Sequence of chain 1.A:
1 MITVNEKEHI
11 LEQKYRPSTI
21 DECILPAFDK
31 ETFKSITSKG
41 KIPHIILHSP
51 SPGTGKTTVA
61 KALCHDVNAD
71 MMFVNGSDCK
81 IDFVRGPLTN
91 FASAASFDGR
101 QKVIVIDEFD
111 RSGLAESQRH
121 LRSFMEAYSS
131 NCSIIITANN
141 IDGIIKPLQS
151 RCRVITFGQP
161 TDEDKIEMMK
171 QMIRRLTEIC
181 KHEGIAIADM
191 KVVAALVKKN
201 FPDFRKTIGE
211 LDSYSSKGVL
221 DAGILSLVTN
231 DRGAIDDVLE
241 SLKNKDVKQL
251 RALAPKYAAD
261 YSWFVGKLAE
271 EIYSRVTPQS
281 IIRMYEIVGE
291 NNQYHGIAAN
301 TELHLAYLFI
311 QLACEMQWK

This protein binds this small molecule.
Small molecule (SMILES): Nc1ncnc2c1ncn2[C@@H]1O[C@H](COP(=O)(O)OP(=O)(O)OP(O)(O)=S)[C@@H](O)[C@H]1O

Binding-site contacts:
Ligand atom N1 contacts residue ILE24 of chain 1.A at 3.0 Å.
Ligand atom C2 contacts residue CYS23 of chain 1.A at 3.6 Å (hydrophobic).
Ligand atom O1A contacts residue GLY55 of chain 1.A at 2.8 Å.
Ligand atom O2' contacts residue PRO17 of chain 1.A at 3.1 Å.
Ligand atom O2G contacts residue ARG205 of chain 1.A at 3.2 Å (salt-bridge).
Ligand atom N7 contacts residue THR54 of chain 1.A at 2.6 Å (h-bond).
Ligand atom O2A contacts residue THR58 of chain 1.A at 3.4 Å (h-bond).
Ligand atom O2' contacts residue ARG175 of chain 1.A at 2.6 Å (salt-bridge).
Ligand atom O3G contacts residue THR54 of chain 1.A at 3.2 Å (h-bond).
Ligand atom C6 contacts residue CYS23 of chain 1.A at 3.1 Å (hydrophobic).
Ligand atom PG contacts residue GLY53 of chain 1.A at 3.6 Å.
Ligand atom N6 contacts residue THR54 of chain 1.A at 3.6 Å (h-bond).
Ligand atom C2 contacts residue ARG175 of chain 1.A at 3.6 Å.
Ligand atom C2 contacts residue PRO17 of chain 1.A at 3.4 Å (hydrophobic).
Ligand atom O2A contacts residue THR57 of chain 1.A at 3.3 Å.
Ligand atom N3 contacts residue ARG175 of chain 1.A at 3.1 Å (salt-bridge).
Ligand atom N3 contacts residue PRO17 of chain 1.A at 3.4 Å.
Ligand atom O3' contacts residue GLU12 of chain 1.A at 2.6 Å (salt-bridge).
Ligand atom S1G contacts residue ASN139 of chain 1.A at 3.1 Å (h-bond).
Ligand atom S1G contacts residue MG1 of chain 1.J at 3.2 Å.
Ligand atom O2G contacts residue GLY53 of chain 1.A at 3.5 Å (h-bond).
Ligand atom O2' contacts residue ARG16 of chain 1.A at 3.6 Å.
Ligand atom N6 contacts residue CYS23 of chain 1.A at 3.0 Å (h-bond).
Ligand atom O2' contacts residue TYR15 of chain 1.A at 3.5 Å (h-bond).
Ligand atom O2A contacts residue ARG16 of chain 1.A at 2.6 Å (salt-bridge).
Ligand atom PB contacts residue MG1 of chain 1.J at 3.6 Å.
Ligand atom O1A contacts residue LYS56 of chain 1.A at 3.6 Å.
Ligand atom O3G contacts residue GLY55 of chain 1.A at 3.1 Å (h-bond).
Ligand atom C2' contacts residue PRO17 of chain 1.A at 3.4 Å (hydrophobic).
Ligand atom N6 contacts residue ILE24 of chain 1.A at 2.9 Å (h-bond).
Ligand atom C5' contacts residue ARG16 of chain 1.A at 3.3 Å.
Ligand atom C8 contacts residue PHE204 of chain 1.A at 3.5 Å (hydrophobic).
Ligand atom C3' contacts residue GLU12 of chain 1.A at 3.0 Å.
Ligand atom S1G contacts residue LYS56 of chain 1.A at 2.5 Å (salt-bridge).
Ligand atom O1B contacts residue MG1 of chain 1.J at 2.4 Å.
Ligand atom N1 contacts residue CYS23 of chain 1.A at 2.6 Å (h-bond).
Ligand atom O2B contacts residue ARG205 of chain 1.A at 2.8 Å (salt-bridge).
Ligand atom O3G contacts residue GLY53 of chain 1.A at 2.6 Å (h-bond).
Ligand atom N7 contacts residue PHE204 of chain 1.A at 3.6 Å.
Ligand atom O1B contacts residue THR57 of chain 1.A at 2.6 Å (h-bond).